Binding-site contacts:
Ligand atom P contacts residue MG1 of chain 1.LA at 4.3 Å.
Ligand atom P contacts residue MG1 of chain 1.LA at 4.4 Å.
Ligand atom C2' contacts residue MG1 of chain 1.X at 3.8 Å.
Ligand atom OP1 contacts residue MG1 of chain 1.LA at 3.5 Å.
Ligand atom C3' contacts residue MG1 of chain 1.LA at 4.3 Å.
Ligand atom O2' contacts residue PRO44 of chain 1.L at 4.4 Å.
Ligand atom C4' contacts residue MG1 of chain 1.X at 3.9 Å.
Ligand atom O4' contacts residue MG1 of chain 1.X at 3.5 Å.
Ligand atom C1' contacts residue MG1 of chain 1.X at 3.3 Å.
Ligand atom O2' contacts residue MG1 of chain 1.X at 3.0 Å.
Ligand atom C4' contacts residue PRO44 of chain 1.L at 4.3 Å (hydrophobic).
Ligand atom OP1 contacts residue MG1 of chain 1.LA at 2.8 Å.

This protein binds this small molecule.
Small molecule (SMILES): Nc1nc(=O)c2ncn([C@@H]3O[C@H](CO[P](=O)(O)O[C@H]4[C@@H](O)[C@H](c5c[nH]c(=O)[nH]c5=O)O[C@@H]4CO)[C@@H](O[P](=O)(O)OC[C@H]4O[C@@H](n5cnc6c(N)ncnc65)[C@H](O)[C@@H]4O[P](=O)(O)OC[C@H]4O[C@@H](c5c[nH]c(=O)[nH]c5=O)[C@H](O)[C@@H]4O[P](=O)(O)OC[C@H]4O[C@@H](n5cnc6c(=O)nc(N)[nH]c65)[C@H](O)[C@@H]4O[P](=O)(O)OC[C@H]4O[C@@H](n5cnc6c(N)ncnc65)[C@H](O)[C@@H]4O)[C@H]3O)c2[nH]1

Sequence of chain 1.L:
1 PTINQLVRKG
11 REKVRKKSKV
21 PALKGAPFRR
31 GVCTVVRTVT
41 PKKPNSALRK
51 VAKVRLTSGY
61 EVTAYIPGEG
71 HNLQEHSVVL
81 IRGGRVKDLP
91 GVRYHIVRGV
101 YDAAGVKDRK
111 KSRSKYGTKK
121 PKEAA